Sequence of chain 1.C:
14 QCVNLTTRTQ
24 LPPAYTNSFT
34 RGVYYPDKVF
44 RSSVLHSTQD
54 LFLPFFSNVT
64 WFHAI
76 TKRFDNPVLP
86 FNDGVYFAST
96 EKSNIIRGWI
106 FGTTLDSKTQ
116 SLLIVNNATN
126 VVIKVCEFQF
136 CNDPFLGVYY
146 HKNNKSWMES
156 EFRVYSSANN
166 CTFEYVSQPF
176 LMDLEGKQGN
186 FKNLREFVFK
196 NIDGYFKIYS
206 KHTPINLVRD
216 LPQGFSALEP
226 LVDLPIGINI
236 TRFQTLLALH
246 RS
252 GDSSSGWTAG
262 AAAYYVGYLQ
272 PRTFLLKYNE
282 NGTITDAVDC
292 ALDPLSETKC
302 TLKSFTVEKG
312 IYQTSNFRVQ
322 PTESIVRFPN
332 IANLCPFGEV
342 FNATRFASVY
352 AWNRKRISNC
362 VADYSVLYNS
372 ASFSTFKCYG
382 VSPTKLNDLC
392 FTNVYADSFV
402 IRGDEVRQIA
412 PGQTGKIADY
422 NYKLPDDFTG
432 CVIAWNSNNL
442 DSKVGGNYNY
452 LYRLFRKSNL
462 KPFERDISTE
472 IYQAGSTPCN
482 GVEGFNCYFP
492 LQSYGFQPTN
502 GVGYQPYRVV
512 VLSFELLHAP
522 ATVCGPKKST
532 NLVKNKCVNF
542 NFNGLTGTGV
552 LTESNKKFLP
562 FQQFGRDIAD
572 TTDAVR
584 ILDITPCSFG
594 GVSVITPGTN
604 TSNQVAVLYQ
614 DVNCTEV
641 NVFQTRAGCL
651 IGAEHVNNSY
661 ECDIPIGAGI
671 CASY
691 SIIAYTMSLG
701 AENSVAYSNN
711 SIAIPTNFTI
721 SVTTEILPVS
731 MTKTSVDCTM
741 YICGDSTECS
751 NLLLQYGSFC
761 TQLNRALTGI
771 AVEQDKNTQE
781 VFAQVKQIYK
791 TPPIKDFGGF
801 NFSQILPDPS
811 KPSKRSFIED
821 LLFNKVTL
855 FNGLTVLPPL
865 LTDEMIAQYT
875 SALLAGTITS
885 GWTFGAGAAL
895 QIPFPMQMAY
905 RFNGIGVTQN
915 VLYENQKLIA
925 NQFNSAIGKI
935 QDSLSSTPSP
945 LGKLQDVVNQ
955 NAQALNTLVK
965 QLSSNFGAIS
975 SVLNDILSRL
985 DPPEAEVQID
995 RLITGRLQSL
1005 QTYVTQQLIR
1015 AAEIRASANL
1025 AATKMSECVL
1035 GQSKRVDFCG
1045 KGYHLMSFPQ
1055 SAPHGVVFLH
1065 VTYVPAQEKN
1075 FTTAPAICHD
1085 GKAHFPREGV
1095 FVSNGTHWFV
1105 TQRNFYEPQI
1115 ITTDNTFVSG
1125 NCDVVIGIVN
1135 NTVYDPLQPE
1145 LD

Binding-site contacts:
Ligand atom C8 contacts residue GLN644 of chain 1.C at 4.4 Å.
Ligand atom C2 contacts residue ASN616 of chain 1.C at 2.5 Å.
Ligand atom C1 contacts residue ASN616 of chain 1.C at 1.4 Å.
Ligand atom N2 contacts residue ASN616 of chain 1.C at 2.9 Å (h-bond).
Ligand atom C7 contacts residue ASN616 of chain 1.C at 3.9 Å.
Ligand atom O5 contacts residue THR618 of chain 1.C at 4.2 Å.
Ligand atom C4 contacts residue ASN616 of chain 1.C at 4.2 Å.
Ligand atom O6 contacts residue THR618 of chain 1.C at 4.0 Å.
Ligand atom C3 contacts residue ASN616 of chain 1.C at 3.8 Å.
Ligand atom C5 contacts residue ASN616 of chain 1.C at 3.7 Å.
Ligand atom O7 contacts residue ASN616 of chain 1.C at 4.4 Å.
Ligand atom O5 contacts residue ASN616 of chain 1.C at 2.4 Å (h-bond).

The protein below binds the small molecule below.
Small molecule (SMILES): CC(=O)N[C@@H]1[C@@H](O)[C@H](O)[C@@H](CO)O[C@H]1O